Binding-site contacts:
Ligand atom O2A contacts residue LYS263 of chain 1.K at 3.1 Å (salt-bridge).
Ligand atom N3 contacts residue ARG242 of chain 1.K at 3.0 Å (salt-bridge).
Ligand atom PG contacts residue ARG261 of chain 1.K at 3.5 Å.
Ligand atom N2 contacts residue HIS34 of chain 1.L at 3.1 Å.
Ligand atom O1B contacts residue LYS286 of chain 1.I at 3.0 Å (salt-bridge).
Ligand atom O3G contacts residue ARG261 of chain 1.K at 2.6 Å (salt-bridge).
Ligand atom O1G contacts residue LYS432 of chain 1.K at 3.2 Å (salt-bridge).
Ligand atom O1B contacts residue DGT1 of chain 1.NA at 2.9 Å (h-bond).
Ligand atom O3' contacts residue VAL65 of chain 1.I at 2.6 Å (h-bond).
Ligand atom O6 contacts residue ARG281 of chain 1.I at 3.4 Å.
Ligand atom O5' contacts residue DGT1 of chain 1.NA at 3.3 Å (h-bond).
Ligand atom PB contacts residue DGT1 of chain 1.NA at 3.3 Å.
Ligand atom N3 contacts residue ASN28 of chain 1.L at 3.3 Å (h-bond).
Ligand atom O3' contacts residue DGT1 of chain 1.NA at 3.5 Å (h-bond).
Ligand atom O2G contacts residue ARG261 of chain 1.K at 2.9 Å (salt-bridge).
Ligand atom C6 contacts residue ARG242 of chain 1.K at 3.3 Å.
Ligand atom O1G contacts residue DGT1 of chain 1.NA at 3.1 Å (h-bond).
Ligand atom C2 contacts residue ARG242 of chain 1.K at 3.4 Å.
Ligand atom N9 contacts residue PHE66 of chain 1.I at 3.5 Å.
Ligand atom O3A contacts residue HIS285 of chain 1.I at 3.5 Å (h-bond).
Ligand atom N2 contacts residue ASP239 of chain 1.K at 3.3 Å (salt-bridge).
Ligand atom C1' contacts residue PHE66 of chain 1.I at 3.3 Å (hydrophobic).
Ligand atom N7 contacts residue ARG242 of chain 1.K at 3.4 Å (salt-bridge).
Ligand atom O2G contacts residue LYS432 of chain 1.K at 3.5 Å (salt-bridge).
Ligand atom O3' contacts residue ASN28 of chain 1.L at 3.4 Å (h-bond).
Ligand atom O4' contacts residue ASN28 of chain 1.L at 3.2 Å.
Ligand atom N9 contacts residue ARG242 of chain 1.K at 3.4 Å (salt-bridge).
Ligand atom C5 contacts residue ARG242 of chain 1.K at 3.2 Å.
Ligand atom C3' contacts residue DGT1 of chain 1.NA at 3.2 Å.
Ligand atom C5' contacts residue VAL26 of chain 1.L at 3.3 Å (hydrophobic).
Ligand atom O4' contacts residue ARG242 of chain 1.K at 3.2 Å (salt-bridge).
Ligand atom C4 contacts residue ARG242 of chain 1.K at 3.0 Å.
Ligand atom N1 contacts residue ARG242 of chain 1.K at 3.2 Å.
Ligand atom O2B contacts residue DGT1 of chain 1.NA at 3.0 Å (h-bond).
Ligand atom N2 contacts residue ASN28 of chain 1.L at 3.4 Å (h-bond).
Ligand atom O6 contacts residue ASN267 of chain 1.K at 2.9 Å (h-bond).
Ligand atom O1A contacts residue LYS263 of chain 1.K at 3.1 Å (salt-bridge).
Ligand atom O3B contacts residue LYS286 of chain 1.I at 3.2 Å (salt-bridge).
Ligand atom C4' contacts residue VAL26 of chain 1.L at 3.5 Å (hydrophobic).
Ligand atom O1A contacts residue ARG242 of chain 1.K at 3.4 Å (salt-bridge).

Sequence of chain 1.K:
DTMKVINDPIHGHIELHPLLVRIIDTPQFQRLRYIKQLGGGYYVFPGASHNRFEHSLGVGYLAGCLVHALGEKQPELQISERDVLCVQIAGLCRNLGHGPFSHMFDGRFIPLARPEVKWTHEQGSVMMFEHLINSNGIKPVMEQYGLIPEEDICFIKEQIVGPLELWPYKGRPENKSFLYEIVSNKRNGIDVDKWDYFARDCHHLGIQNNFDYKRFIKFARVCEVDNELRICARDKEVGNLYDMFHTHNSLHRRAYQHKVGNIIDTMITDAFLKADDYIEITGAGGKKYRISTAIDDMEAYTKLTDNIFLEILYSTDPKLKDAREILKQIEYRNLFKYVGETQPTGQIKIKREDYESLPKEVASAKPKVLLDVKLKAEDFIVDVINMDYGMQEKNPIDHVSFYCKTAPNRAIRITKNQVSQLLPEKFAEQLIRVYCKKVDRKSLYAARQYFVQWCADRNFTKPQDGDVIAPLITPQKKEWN

Sequence of chain 1.L:
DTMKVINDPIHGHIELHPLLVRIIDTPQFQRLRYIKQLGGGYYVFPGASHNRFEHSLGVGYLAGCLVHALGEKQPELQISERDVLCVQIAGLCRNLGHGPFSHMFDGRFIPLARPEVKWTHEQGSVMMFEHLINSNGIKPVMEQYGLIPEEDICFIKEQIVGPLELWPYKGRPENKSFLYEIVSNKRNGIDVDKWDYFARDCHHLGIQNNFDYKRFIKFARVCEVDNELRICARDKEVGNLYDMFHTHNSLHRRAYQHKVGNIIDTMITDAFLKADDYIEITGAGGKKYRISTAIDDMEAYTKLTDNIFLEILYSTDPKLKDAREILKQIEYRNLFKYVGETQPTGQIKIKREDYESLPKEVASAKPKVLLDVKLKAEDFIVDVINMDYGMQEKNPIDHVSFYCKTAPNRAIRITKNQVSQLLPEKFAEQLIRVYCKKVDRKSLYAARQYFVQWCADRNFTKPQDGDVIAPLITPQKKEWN

Sequence of chain 1.I:
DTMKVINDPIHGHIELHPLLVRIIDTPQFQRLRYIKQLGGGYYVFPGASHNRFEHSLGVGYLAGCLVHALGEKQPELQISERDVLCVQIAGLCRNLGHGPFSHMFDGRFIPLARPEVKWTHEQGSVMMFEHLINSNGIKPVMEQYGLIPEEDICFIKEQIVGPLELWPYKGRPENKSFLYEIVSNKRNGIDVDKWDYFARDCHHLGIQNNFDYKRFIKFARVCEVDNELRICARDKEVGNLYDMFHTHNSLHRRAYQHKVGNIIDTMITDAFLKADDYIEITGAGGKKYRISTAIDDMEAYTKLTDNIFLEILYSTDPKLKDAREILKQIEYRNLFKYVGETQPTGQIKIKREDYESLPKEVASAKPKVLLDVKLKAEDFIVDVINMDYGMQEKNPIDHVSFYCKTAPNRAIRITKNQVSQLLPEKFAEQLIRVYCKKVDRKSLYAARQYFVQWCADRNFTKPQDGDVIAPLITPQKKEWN

The protein below binds the small molecule below.
Small molecule (SMILES): Nc1nc2c(ncn2[C@H]2C[C@H](O)[C@@H](CO[P](=O)(O)O[P](=O)(O)OP(=O)(O)O)O2)c(=O)[nH]1